Sequence of chain 2.C:
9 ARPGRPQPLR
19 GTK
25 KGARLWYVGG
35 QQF

Sequence of chain 2.A:
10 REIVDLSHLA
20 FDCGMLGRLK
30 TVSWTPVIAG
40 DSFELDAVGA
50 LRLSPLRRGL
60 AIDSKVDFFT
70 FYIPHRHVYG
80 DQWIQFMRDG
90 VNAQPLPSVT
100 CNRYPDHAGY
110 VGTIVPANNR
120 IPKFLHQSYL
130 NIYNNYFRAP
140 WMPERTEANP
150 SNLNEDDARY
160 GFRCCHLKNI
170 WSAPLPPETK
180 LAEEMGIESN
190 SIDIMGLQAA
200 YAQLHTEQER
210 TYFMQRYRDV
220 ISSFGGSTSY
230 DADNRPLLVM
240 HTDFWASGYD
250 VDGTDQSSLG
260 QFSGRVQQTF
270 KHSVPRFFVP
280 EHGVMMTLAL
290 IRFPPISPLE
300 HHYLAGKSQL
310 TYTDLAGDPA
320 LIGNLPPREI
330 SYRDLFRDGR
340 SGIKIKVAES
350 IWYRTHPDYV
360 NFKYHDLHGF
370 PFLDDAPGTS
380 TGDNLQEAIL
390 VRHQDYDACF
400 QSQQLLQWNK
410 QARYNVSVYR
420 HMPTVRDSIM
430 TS

The small molecule below binds the protein below.
Small molecule (SMILES): Nc1ccn([C@H]2C[C@H](O)[C@@H](COP(=O)(O)O)O2)c(=O)n1

Binding-site contacts:
Ligand atom C2' contacts residue LYS25 of chain 2.C at 3.8 Å.
Ligand atom C5' contacts residue ASP242 of chain 2.A at 4.4 Å.
Ligand atom OP2 contacts residue ASP242 of chain 2.A at 3.9 Å.